Sequence of chain 1.C:
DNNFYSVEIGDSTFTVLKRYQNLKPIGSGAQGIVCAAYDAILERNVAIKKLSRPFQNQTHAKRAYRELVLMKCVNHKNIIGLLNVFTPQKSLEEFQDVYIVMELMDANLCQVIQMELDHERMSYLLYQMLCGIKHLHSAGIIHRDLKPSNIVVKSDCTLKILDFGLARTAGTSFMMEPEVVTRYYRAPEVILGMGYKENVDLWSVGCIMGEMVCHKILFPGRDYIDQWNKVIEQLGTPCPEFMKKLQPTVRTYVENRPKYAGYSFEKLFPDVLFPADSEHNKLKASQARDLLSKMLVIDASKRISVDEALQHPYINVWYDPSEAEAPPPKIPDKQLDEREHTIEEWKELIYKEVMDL

The protein below binds the small molecule below.
Small molecule (SMILES): NC(=O)c1ccccc1Nc1ccnc(Nc2cccc(O)c2)n1

Binding-site contacts:
Ligand atom N2 contacts residue VAL158 of chain 1.C at 3.7 Å.
Ligand atom C5 contacts residue MET111 of chain 1.C at 3.6 Å (hydrophobic).
Ligand atom N14 contacts residue MET111 of chain 1.C at 2.8 Å (h-bond).
Ligand atom C5 contacts residue ILE86 of chain 1.C at 3.7 Å (hydrophobic).
Ligand atom N7 contacts residue LEU168 of chain 1.C at 3.5 Å.
Ligand atom N6 contacts residue LEU110 of chain 1.C at 3.3 Å.
Ligand atom C20 contacts residue ILE32 of chain 1.C at 3.5 Å (hydrophobic).
Ligand atom C20 contacts residue ASP112 of chain 1.C at 3.2 Å.
Ligand atom C1 contacts residue LEU110 of chain 1.C at 3.4 Å (hydrophobic).
Ligand atom C12 contacts residue ILE32 of chain 1.C at 3.8 Å (hydrophobic).
Ligand atom C12 contacts residue GLY33 of chain 1.C at 3.8 Å.
Ligand atom O21 contacts residue ILE32 of chain 1.C at 3.8 Å.
Ligand atom C1 contacts residue VAL158 of chain 1.C at 3.7 Å (hydrophobic).
Ligand atom C18 contacts residue ALA113 of chain 1.C at 3.7 Å (hydrophobic).
Ligand atom C17 contacts residue ASN114 of chain 1.C at 3.4 Å.
Ligand atom C1 contacts residue MET111 of chain 1.C at 3.7 Å (hydrophobic).
Ligand atom C15 contacts residue ILE32 of chain 1.C at 3.7 Å (hydrophobic).
Ligand atom N23 contacts residue LYS55 of chain 1.C at 3.7 Å.
Ligand atom O24 contacts residue MET108 of chain 1.C at 3.4 Å.
Ligand atom C5 contacts residue GLU109 of chain 1.C at 3.5 Å.
Ligand atom C11 contacts residue GLY33 of chain 1.C at 3.6 Å.
Ligand atom O21 contacts residue ASP112 of chain 1.C at 3.6 Å (salt-bridge).
Ligand atom N6 contacts residue MET111 of chain 1.C at 2.8 Å (h-bond).
Ligand atom C3 contacts residue VAL158 of chain 1.C at 3.8 Å (hydrophobic).
Ligand atom C3 contacts residue LEU168 of chain 1.C at 3.6 Å (hydrophobic).
Ligand atom C16 contacts residue ALA113 of chain 1.C at 3.6 Å (hydrophobic).
Ligand atom C22 contacts residue VAL40 of chain 1.C at 3.5 Å (hydrophobic).
Ligand atom C4 contacts residue LEU168 of chain 1.C at 3.3 Å (hydrophobic).
Ligand atom C10 contacts residue VAL40 of chain 1.C at 3.7 Å (hydrophobic).
Ligand atom C19 contacts residue ILE32 of chain 1.C at 3.6 Å (hydrophobic).
Ligand atom C9 contacts residue VAL40 of chain 1.C at 3.5 Å (hydrophobic).
Ligand atom C19 contacts residue ASP112 of chain 1.C at 3.3 Å.
Ligand atom N6 contacts residue VAL158 of chain 1.C at 3.9 Å.
Ligand atom C17 contacts residue ALA113 of chain 1.C at 3.5 Å (hydrophobic).
Ligand atom C20 contacts residue MET111 of chain 1.C at 3.8 Å (hydrophobic).
Ligand atom N14 contacts residue LEU110 of chain 1.C at 3.2 Å.
Ligand atom O24 contacts residue LEU168 of chain 1.C at 3.7 Å.
Ligand atom C15 contacts residue ASP112 of chain 1.C at 3.8 Å.
Ligand atom C15 contacts residue MET111 of chain 1.C at 3.6 Å (hydrophobic).
Ligand atom N23 contacts residue VAL40 of chain 1.C at 3.7 Å.